Binding-site contacts:
Ligand atom OXT contacts residue VAL68 of chain 1.A at 3.4 Å (h-bond).
Ligand atom O3P contacts residue AMP1 of chain 1.B at 3.3 Å (h-bond).
Ligand atom O1P contacts residue MG1 of chain 1.D at 2.0 Å.
Ligand atom C contacts residue TRP102 of chain 1.A at 3.9 Å (hydrophobic).
Ligand atom P contacts residue HIS71 of chain 1.A at 3.7 Å.
Ligand atom OXT contacts residue THR223 of chain 1.A at 3.2 Å (h-bond).
Ligand atom N contacts residue THR223 of chain 1.A at 2.7 Å (h-bond).
Ligand atom CB contacts residue THR223 of chain 1.A at 3.1 Å.
Ligand atom N contacts residue VAL68 of chain 1.A at 2.8 Å (h-bond).
Ligand atom C contacts residue THR223 of chain 1.A at 3.0 Å.
Ligand atom O1P contacts residue ASP69 of chain 1.A at 3.0 Å (salt-bridge).
Ligand atom O1P contacts residue GLU4 of chain 1.A at 3.8 Å.
Ligand atom OXT contacts residue HIS225 of chain 1.A at 2.9 Å (h-bond).
Ligand atom CA contacts residue VAL68 of chain 1.A at 3.7 Å (hydrophobic).
Ligand atom OG contacts residue LYS221 of chain 1.A at 3.6 Å.
Ligand atom O contacts residue ARG224 of chain 1.A at 3.6 Å.
Ligand atom O2P contacts residue AMP1 of chain 1.B at 3.0 Å (h-bond).
Ligand atom CB contacts residue TRP102 of chain 1.A at 3.7 Å (hydrophobic).
Ligand atom O1P contacts residue AMP1 of chain 1.B at 3.0 Å (h-bond).
Ligand atom P contacts residue AMP1 of chain 1.B at 3.1 Å.
Ligand atom CA contacts residue THR223 of chain 1.A at 3.2 Å.
Ligand atom P contacts residue LYS221 of chain 1.A at 3.5 Å.
Ligand atom O2P contacts residue LYS221 of chain 1.A at 3.3 Å (salt-bridge).
Ligand atom O1P contacts residue LYS221 of chain 1.A at 2.9 Å (salt-bridge).
Ligand atom O3P contacts residue HIS71 of chain 1.A at 2.7 Å (h-bond).
Ligand atom O contacts residue HIS225 of chain 1.A at 3.9 Å.
Ligand atom CA contacts residue ASP69 of chain 1.A at 3.4 Å.
Ligand atom C contacts residue HIS225 of chain 1.A at 3.8 Å.
Ligand atom O3P contacts residue GLY70 of chain 1.A at 3.1 Å (h-bond).
Ligand atom O2P contacts residue HIS72 of chain 1.A at 3.1 Å (h-bond).
Ligand atom O2P contacts residue HIS71 of chain 1.A at 3.8 Å.
Ligand atom O contacts residue TRP102 of chain 1.A at 3.0 Å (h-bond).
Ligand atom C contacts residue ARG224 of chain 1.A at 3.8 Å.
Ligand atom O contacts residue THR223 of chain 1.A at 3.4 Å (h-bond).
Ligand atom O3P contacts residue ASP69 of chain 1.A at 3.6 Å (salt-bridge).
Ligand atom OXT contacts residue ARG224 of chain 1.A at 3.6 Å.
Ligand atom C contacts residue ASP69 of chain 1.A at 3.7 Å.
Ligand atom P contacts residue ASP69 of chain 1.A at 3.8 Å.
Ligand atom P contacts residue MG1 of chain 1.D at 3.4 Å.
Ligand atom O contacts residue ASP69 of chain 1.A at 3.8 Å.

Sequence of chain 1.A:
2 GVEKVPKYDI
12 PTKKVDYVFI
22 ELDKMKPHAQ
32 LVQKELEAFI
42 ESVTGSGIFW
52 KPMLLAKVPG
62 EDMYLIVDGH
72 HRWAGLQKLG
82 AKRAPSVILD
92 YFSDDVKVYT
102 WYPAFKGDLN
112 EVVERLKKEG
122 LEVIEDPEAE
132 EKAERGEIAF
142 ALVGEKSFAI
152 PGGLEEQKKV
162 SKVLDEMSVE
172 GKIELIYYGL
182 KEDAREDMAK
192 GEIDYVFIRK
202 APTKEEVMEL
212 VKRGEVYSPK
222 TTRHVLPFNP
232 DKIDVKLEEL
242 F

A protein and the small-molecule ligand that binds it are described below.
Small molecule (SMILES): N[C@@H](COP(=O)(O)O)C(=O)O